This small molecule binds to this protein.
Small molecule (SMILES): [H]/N=C(\N)N[C@H]1C=C(C(=O)O)O[C@@H]([C@H](OC)[C@H](O)CO)[C@@H]1NC(C)=O

Binding-site contacts:
Ligand atom O1B contacts residue TYR406 of chain 1.C at 3.5 Å (h-bond).
Ligand atom C6 contacts residue GLU277 of chain 1.C at 3.7 Å.
Ligand atom C9 contacts residue GLU276 of chain 1.C at 3.3 Å.
Ligand atom O9 contacts residue ARG224 of chain 1.C at 3.5 Å (salt-bridge).
Ligand atom O1A contacts residue ARG371 of chain 1.C at 2.8 Å (salt-bridge).
Ligand atom O10 contacts residue ASP151 of chain 1.C at 3.4 Å.
Ligand atom O8 contacts residue GLU276 of chain 1.C at 2.8 Å (salt-bridge).
Ligand atom O1A contacts residue TYR406 of chain 1.C at 3.3 Å (h-bond).
Ligand atom O1A contacts residue ARG292 of chain 1.C at 3.2 Å (salt-bridge).
Ligand atom C3 contacts residue ASP151 of chain 1.C at 3.4 Å.
Ligand atom N4 contacts residue GLU119 of chain 1.C at 3.2 Å (salt-bridge).
Ligand atom C8 contacts residue GLU276 of chain 1.C at 3.6 Å.
Ligand atom N12 contacts residue TRP178 of chain 1.C at 2.7 Å (h-bond).
Ligand atom C3 contacts residue TYR406 of chain 1.C at 3.0 Å (hydrophobic).
Ligand atom C4 contacts residue ASP151 of chain 1.C at 3.6 Å.
Ligand atom N13 contacts residue GLU227 of chain 1.C at 3.2 Å (salt-bridge).
Ligand atom C6 contacts residue TYR406 of chain 1.C at 3.6 Å (hydrophobic).
Ligand atom O6 contacts residue ARG292 of chain 1.C at 3.8 Å.
Ligand atom O9 contacts residue GLU276 of chain 1.C at 2.6 Å (salt-bridge).
Ligand atom C1 contacts residue ARG371 of chain 1.C at 3.4 Å.
Ligand atom C13 contacts residue ARG152 of chain 1.C at 3.6 Å.
Ligand atom N12 contacts residue ASP151 of chain 1.C at 2.9 Å (salt-bridge).
Ligand atom O10 contacts residue ARG152 of chain 1.C at 2.8 Å (salt-bridge).
Ligand atom O1B contacts residue ARG371 of chain 1.C at 2.8 Å (salt-bridge).
Ligand atom N4 contacts residue ASP151 of chain 1.C at 3.0 Å (salt-bridge).
Ligand atom C4 contacts residue GLU119 of chain 1.C at 3.7 Å.
Ligand atom C3 contacts residue GLU119 of chain 1.C at 3.5 Å.
Ligand atom N13 contacts residue TRP178 of chain 1.C at 3.0 Å (h-bond).
Ligand atom C4 contacts residue TYR406 of chain 1.C at 3.7 Å (hydrophobic).
Ligand atom C12 contacts residue GLU119 of chain 1.C at 3.7 Å.
Ligand atom O8 contacts residue ARG292 of chain 1.C at 3.6 Å.
Ligand atom O1B contacts residue ARG118 of chain 1.C at 2.9 Å (salt-bridge).
Ligand atom C2 contacts residue TYR406 of chain 1.C at 2.8 Å (hydrophobic).
Ligand atom C12 contacts residue TRP178 of chain 1.C at 3.2 Å (hydrophobic).
Ligand atom C9 contacts residue ASN294 of chain 1.C at 3.7 Å.
Ligand atom O9 contacts residue ALA246 of chain 1.C at 3.4 Å.
Ligand atom C1 contacts residue TYR406 of chain 1.C at 3.1 Å (hydrophobic).
Ligand atom C8 contacts residue ARG292 of chain 1.C at 3.7 Å.
Ligand atom N12 contacts residue ARG156 of chain 1.C at 3.2 Å (salt-bridge).
Ligand atom O6 contacts residue TYR406 of chain 1.C at 3.1 Å (h-bond).

Sequence of chain 1.C:
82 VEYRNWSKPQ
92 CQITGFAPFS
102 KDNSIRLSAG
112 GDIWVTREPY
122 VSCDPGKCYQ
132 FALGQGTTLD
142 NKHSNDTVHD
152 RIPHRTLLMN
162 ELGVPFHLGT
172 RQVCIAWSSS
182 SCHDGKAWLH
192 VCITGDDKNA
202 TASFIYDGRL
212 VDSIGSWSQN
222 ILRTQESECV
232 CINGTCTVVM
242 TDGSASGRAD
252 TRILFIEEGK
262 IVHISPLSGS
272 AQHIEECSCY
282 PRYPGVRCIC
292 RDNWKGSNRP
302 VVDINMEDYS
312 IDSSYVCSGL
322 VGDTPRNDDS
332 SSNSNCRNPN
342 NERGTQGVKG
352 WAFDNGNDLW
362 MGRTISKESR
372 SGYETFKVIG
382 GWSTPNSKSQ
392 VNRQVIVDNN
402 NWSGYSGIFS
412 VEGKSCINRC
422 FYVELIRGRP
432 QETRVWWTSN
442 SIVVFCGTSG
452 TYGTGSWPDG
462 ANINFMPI